Sequence of chain 1.A:
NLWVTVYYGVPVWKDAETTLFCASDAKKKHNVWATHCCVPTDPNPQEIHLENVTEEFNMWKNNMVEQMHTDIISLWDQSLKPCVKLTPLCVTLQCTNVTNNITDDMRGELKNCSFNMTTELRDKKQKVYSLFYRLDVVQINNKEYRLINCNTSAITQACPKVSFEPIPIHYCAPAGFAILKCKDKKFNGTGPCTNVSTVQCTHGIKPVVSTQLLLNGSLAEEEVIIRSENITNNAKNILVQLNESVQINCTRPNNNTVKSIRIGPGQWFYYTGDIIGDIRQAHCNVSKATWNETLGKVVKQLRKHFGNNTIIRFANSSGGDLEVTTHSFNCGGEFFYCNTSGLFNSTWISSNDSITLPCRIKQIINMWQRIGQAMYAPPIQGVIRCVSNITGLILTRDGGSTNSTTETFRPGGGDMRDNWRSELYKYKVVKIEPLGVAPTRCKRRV

A small-molecule ligand and the protein it binds are described below.
Small molecule (SMILES): CC(=O)N[C@@H]1[C@@H](O)[C@H](O)[C@@H](CO)O[C@H]1O

Binding-site contacts:
Ligand atom C6 contacts residue SER389 of chain 1.A at 4.4 Å.
Ligand atom C5 contacts residue SER389 of chain 1.A at 3.8 Å.
Ligand atom C7 contacts residue NAG1 of chain 1.BA at 3.6 Å.
Ligand atom O7 contacts residue ASN387 of chain 1.A at 4.1 Å.
Ligand atom C1 contacts residue SER389 of chain 1.A at 3.5 Å.
Ligand atom C1 contacts residue NAG1 of chain 1.BA at 4.0 Å.
Ligand atom O4 contacts residue NAG1 of chain 1.BA at 3.5 Å (h-bond).
Ligand atom C2 contacts residue NAG1 of chain 1.BA at 4.0 Å.
Ligand atom C8 contacts residue NAG1 of chain 1.BA at 3.4 Å.
Ligand atom O7 contacts residue ARG419 of chain 1.A at 4.1 Å.
Ligand atom C2 contacts residue ASN387 of chain 1.A at 2.5 Å.
Ligand atom C1 contacts residue ASN387 of chain 1.A at 1.5 Å.
Ligand atom O5 contacts residue SER389 of chain 1.A at 3.5 Å (h-bond).
Ligand atom O3 contacts residue NAG1 of chain 1.BA at 4.4 Å.
Ligand atom N2 contacts residue ASN387 of chain 1.A at 2.9 Å (h-bond).
Ligand atom C4 contacts residue ASN387 of chain 1.A at 4.3 Å.
Ligand atom C5 contacts residue ASN387 of chain 1.A at 3.8 Å.
Ligand atom C3 contacts residue NAG1 of chain 1.BA at 4.5 Å.
Ligand atom O5 contacts residue ASN387 of chain 1.A at 2.4 Å (h-bond).
Ligand atom C7 contacts residue ASN387 of chain 1.A at 3.7 Å.
Ligand atom N2 contacts residue NAG1 of chain 1.BA at 3.0 Å (h-bond).
Ligand atom C3 contacts residue ASN387 of chain 1.A at 3.9 Å.